Binding-site contacts:
Ligand atom O4 contacts residue NAG1 of chain 1.O at 3.4 Å.
Ligand atom O3 contacts residue NAG1 of chain 1.O at 4.5 Å.
Ligand atom C6 contacts residue NAG1 of chain 1.O at 3.6 Å.
Ligand atom O5 contacts residue ASN41 of chain 1.F at 2.2 Å (h-bond).
Ligand atom C7 contacts residue ASN41 of chain 1.F at 3.7 Å.
Ligand atom C1 contacts residue ASN41 of chain 1.F at 1.4 Å.
Ligand atom C2 contacts residue ASN41 of chain 1.F at 2.5 Å.
Ligand atom C4 contacts residue NAG1 of chain 1.O at 3.6 Å.
Ligand atom C4 contacts residue TRP77 of chain 1.H at 3.7 Å (hydrophobic).
Ligand atom C4 contacts residue ASN41 of chain 1.F at 4.1 Å.
Ligand atom C1 contacts residue NAG1 of chain 1.O at 3.5 Å.
Ligand atom O6 contacts residue TYR80 of chain 1.H at 4.2 Å.
Ligand atom C6 contacts residue TRP77 of chain 1.H at 3.7 Å (hydrophobic).
Ligand atom C5 contacts residue TRP77 of chain 1.H at 4.5 Å (hydrophobic).
Ligand atom C6 contacts residue ASN41 of chain 1.F at 4.5 Å.
Ligand atom C3 contacts residue ASN41 of chain 1.F at 3.8 Å.
Ligand atom O7 contacts residue LEU46 of chain 1.F at 3.7 Å.
Ligand atom N2 contacts residue NAG1 of chain 1.O at 4.1 Å.
Ligand atom C5 contacts residue ASN41 of chain 1.F at 3.5 Å.
Ligand atom C7 contacts residue LEU46 of chain 1.F at 3.8 Å (hydrophobic).
Ligand atom O7 contacts residue ASN41 of chain 1.F at 3.9 Å.
Ligand atom C5 contacts residue NAG1 of chain 1.O at 3.4 Å.
Ligand atom O5 contacts residue NAG1 of chain 1.O at 4.0 Å.
Ligand atom C2 contacts residue NAG1 of chain 1.O at 3.8 Å.
Ligand atom C3 contacts residue NAG1 of chain 1.O at 3.3 Å.
Ligand atom O6 contacts residue TRP77 of chain 1.H at 4.5 Å.
Ligand atom N2 contacts residue ASN41 of chain 1.F at 3.0 Å (h-bond).
Ligand atom O4 contacts residue TRP77 of chain 1.H at 3.3 Å.
Ligand atom C8 contacts residue LEU46 of chain 1.F at 3.7 Å (hydrophobic).
Ligand atom O6 contacts residue NAG1 of chain 1.O at 2.9 Å (h-bond).

Sequence of chain 1.F:
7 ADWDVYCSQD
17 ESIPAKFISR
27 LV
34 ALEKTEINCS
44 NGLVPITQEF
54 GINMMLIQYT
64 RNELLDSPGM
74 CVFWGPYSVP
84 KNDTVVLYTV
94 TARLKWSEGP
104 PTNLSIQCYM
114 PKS

The small molecule below binds the protein below.
Small molecule (SMILES): CC(=O)N[C@@H]1[C@@H](O)[C@H](O)[C@@H](CO)O[C@H]1O

Sequence of chain 1.H:
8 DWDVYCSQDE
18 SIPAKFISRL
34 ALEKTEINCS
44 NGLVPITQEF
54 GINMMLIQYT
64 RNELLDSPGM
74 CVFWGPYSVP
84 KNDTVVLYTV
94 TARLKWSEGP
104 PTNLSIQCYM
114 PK